Binding-site contacts:
Ligand atom O1P contacts residue GLY236 of chain 1.A at 2.7 Å (h-bond).
Ligand atom O2' contacts residue ASP213 of chain 1.A at 2.4 Å (salt-bridge).
Ligand atom C2' contacts residue ASP213 of chain 1.A at 3.6 Å.
Ligand atom O2' contacts residue ASN152 of chain 1.A at 3.5 Å (h-bond).
Ligand atom N3 contacts residue CYS180 of chain 1.A at 3.5 Å.
Ligand atom C6 contacts residue N091 of chain 1.F at 3.6 Å.
Ligand atom O6 contacts residue GLY264 of chain 1.A at 2.6 Å (h-bond).
Ligand atom N9 contacts residue ILE179 of chain 1.A at 3.6 Å.
Ligand atom O6 contacts residue MET263 of chain 1.A at 3.0 Å (h-bond).
Ligand atom C8 contacts residue ILE179 of chain 1.A at 3.6 Å (hydrophobic).
Ligand atom C6 contacts residue GLY264 of chain 1.A at 3.5 Å.
Ligand atom N1 contacts residue GLY291 of chain 1.A at 3.6 Å.
Ligand atom N7 contacts residue GLY262 of chain 1.A at 3.6 Å.
Ligand atom O3P contacts residue GLY215 of chain 1.A at 2.9 Å (h-bond).
Ligand atom C5 contacts residue ILE179 of chain 1.A at 3.2 Å (hydrophobic).
Ligand atom C2 contacts residue CYS180 of chain 1.A at 3.2 Å (hydrophobic).
Ligand atom O6 contacts residue GLY291 of chain 1.A at 3.4 Å.
Ligand atom N1 contacts residue GLU290 of chain 1.A at 3.0 Å (salt-bridge).
Ligand atom C2 contacts residue N091 of chain 1.F at 3.2 Å.
Ligand atom O2P contacts residue SER237 of chain 1.A at 3.1 Å (h-bond).
Ligand atom C4' contacts residue ASP213 of chain 1.A at 3.5 Å.
Ligand atom N1 contacts residue N091 of chain 1.F at 3.5 Å.
Ligand atom O5' contacts residue GLY177 of chain 1.A at 3.4 Å.
Ligand atom C8 contacts residue MET53 of chain 1.A at 3.6 Å (hydrophobic).
Ligand atom O2P contacts residue SER178 of chain 1.A at 2.6 Å (h-bond).
Ligand atom C5 contacts residue N091 of chain 1.F at 3.6 Å.
Ligand atom N3 contacts residue N091 of chain 1.F at 3.5 Å.
Ligand atom O3P contacts residue GLY177 of chain 1.A at 3.5 Å.
Ligand atom N7 contacts residue MET263 of chain 1.A at 2.9 Å (h-bond).
Ligand atom N7 contacts residue ILE179 of chain 1.A at 3.3 Å.
Ligand atom C5' contacts residue TYR260 of chain 1.A at 3.6 Å (hydrophobic).
Ligand atom O3' contacts residue ASP213 of chain 1.A at 2.6 Å (salt-bridge).
Ligand atom C4 contacts residue ILE179 of chain 1.A at 3.4 Å (hydrophobic).
Ligand atom O3P contacts residue SER178 of chain 1.A at 3.1 Å (h-bond).
Ligand atom O3' contacts residue SER51 of chain 1.A at 3.0 Å (h-bond).
Ligand atom O3' contacts residue MET234 of chain 1.A at 3.5 Å (h-bond).
Ligand atom C2 contacts residue GLU290 of chain 1.A at 3.5 Å.
Ligand atom C3' contacts residue ASP213 of chain 1.A at 3.5 Å.
Ligand atom O2P contacts residue TYR260 of chain 1.A at 2.9 Å (h-bond).
Ligand atom O6 contacts residue GLY262 of chain 1.A at 3.1 Å.

The protein below binds the small molecule below.
Small molecule (SMILES): O=c1[nH]cnc2c1ncn2[C@@H]1O[C@H](COP(=O)(O)O)[C@@H](O)[C@H]1O

Sequence of chain 1.A:
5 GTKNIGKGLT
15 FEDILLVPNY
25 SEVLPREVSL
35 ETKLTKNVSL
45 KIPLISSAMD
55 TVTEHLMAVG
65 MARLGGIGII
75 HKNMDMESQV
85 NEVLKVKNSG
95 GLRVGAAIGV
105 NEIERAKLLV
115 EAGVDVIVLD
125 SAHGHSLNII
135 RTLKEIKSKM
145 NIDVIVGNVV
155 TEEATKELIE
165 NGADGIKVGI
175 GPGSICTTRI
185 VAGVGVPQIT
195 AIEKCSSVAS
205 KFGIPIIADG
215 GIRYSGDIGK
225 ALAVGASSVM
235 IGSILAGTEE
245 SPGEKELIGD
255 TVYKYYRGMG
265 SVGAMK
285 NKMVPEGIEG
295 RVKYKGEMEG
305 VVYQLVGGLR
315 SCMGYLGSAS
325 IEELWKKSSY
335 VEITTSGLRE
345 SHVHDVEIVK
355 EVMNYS